Sequence of chain 1.A:
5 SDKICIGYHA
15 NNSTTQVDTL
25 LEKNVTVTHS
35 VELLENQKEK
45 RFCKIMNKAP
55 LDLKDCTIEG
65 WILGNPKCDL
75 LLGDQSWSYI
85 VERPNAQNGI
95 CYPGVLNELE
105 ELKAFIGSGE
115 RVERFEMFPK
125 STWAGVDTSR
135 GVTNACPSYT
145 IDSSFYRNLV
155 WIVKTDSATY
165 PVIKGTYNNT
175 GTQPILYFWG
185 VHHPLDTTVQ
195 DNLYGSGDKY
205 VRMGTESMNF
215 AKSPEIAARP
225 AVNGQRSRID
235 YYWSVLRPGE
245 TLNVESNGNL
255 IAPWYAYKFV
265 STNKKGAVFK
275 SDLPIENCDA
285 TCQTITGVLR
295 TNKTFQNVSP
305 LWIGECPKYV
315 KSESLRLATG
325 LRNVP

Binding-site contacts:
Ligand atom N2 contacts residue ASN28 of chain 1.A at 3.2 Å (h-bond).
Ligand atom C1 contacts residue GLN20 of chain 1.A at 3.5 Å.
Ligand atom C7 contacts residue ASN28 of chain 1.A at 4.5 Å.
Ligand atom C3 contacts residue ASN28 of chain 1.A at 3.9 Å.
Ligand atom C2 contacts residue ASN28 of chain 1.A at 2.7 Å.
Ligand atom C1 contacts residue ASN28 of chain 1.A at 1.4 Å.
Ligand atom O5 contacts residue GLN20 of chain 1.A at 4.3 Å.
Ligand atom O6 contacts residue ASN28 of chain 1.A at 4.3 Å.
Ligand atom C5 contacts residue ASN28 of chain 1.A at 3.5 Å.
Ligand atom C4 contacts residue ASN28 of chain 1.A at 4.3 Å.
Ligand atom O5 contacts residue ASN28 of chain 1.A at 2.2 Å (h-bond).

A protein and the small-molecule ligand that binds it are described below.
Small molecule (SMILES): CC(=O)N[C@@H]1[C@@H](O)[C@H](O)[C@@H](CO)O[C@H]1O